A small-molecule ligand and the protein it binds are described below.
Small molecule (SMILES): CC(=O)N[C@H]1[C@H](O[C@H]2[C@H](O)[C@@H](NC(C)=O)CO[C@@H]2CO)O[C@H](CO)[C@@H](O[C@@H]2O[C@H](CO)[C@@H](O)[C@H](O)[C@@H]2O)[C@@H]1O

Sequence of chain 1.A:
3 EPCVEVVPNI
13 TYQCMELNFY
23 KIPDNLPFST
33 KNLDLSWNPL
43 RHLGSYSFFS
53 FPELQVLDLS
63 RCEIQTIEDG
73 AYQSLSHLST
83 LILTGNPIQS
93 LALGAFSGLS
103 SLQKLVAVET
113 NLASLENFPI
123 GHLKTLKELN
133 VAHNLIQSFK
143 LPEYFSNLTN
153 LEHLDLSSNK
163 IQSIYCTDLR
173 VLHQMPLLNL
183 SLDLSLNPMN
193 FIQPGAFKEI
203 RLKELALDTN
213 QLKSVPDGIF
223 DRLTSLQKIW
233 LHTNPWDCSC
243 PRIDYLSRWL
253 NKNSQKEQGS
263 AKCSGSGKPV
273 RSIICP

Binding-site contacts:
Ligand atom C8 contacts residue ASN181 of chain 1.A at 4.1 Å.
Ligand atom C4 contacts residue ASN181 of chain 1.A at 4.2 Å.
Ligand atom C1 contacts residue LEU179 of chain 1.A at 3.3 Å (hydrophobic).
Ligand atom C1 contacts residue ASN181 of chain 1.A at 1.4 Å.
Ligand atom C3 contacts residue ASN181 of chain 1.A at 3.8 Å.
Ligand atom C8 contacts residue LEU179 of chain 1.A at 3.0 Å (hydrophobic).
Ligand atom C2 contacts residue ASN181 of chain 1.A at 2.4 Å.
Ligand atom C2 contacts residue LEU179 of chain 1.A at 3.9 Å (hydrophobic).
Ligand atom C7 contacts residue LEU179 of chain 1.A at 3.2 Å (hydrophobic).
Ligand atom O5 contacts residue ASN181 of chain 1.A at 2.4 Å (h-bond).
Ligand atom C5 contacts residue ASN181 of chain 1.A at 3.7 Å.
Ligand atom C5 contacts residue ARG203 of chain 1.A at 3.6 Å.
Ligand atom C1 contacts residue ARG203 of chain 1.A at 4.2 Å.
Ligand atom O6 contacts residue ARG203 of chain 1.A at 3.2 Å (salt-bridge).
Ligand atom C5 contacts residue LEU179 of chain 1.A at 4.1 Å (hydrophobic).
Ligand atom O5 contacts residue ARG203 of chain 1.A at 3.3 Å (salt-bridge).
Ligand atom O4 contacts residue LEU179 of chain 1.A at 3.6 Å.
Ligand atom N2 contacts residue LEU179 of chain 1.A at 3.3 Å (h-bond).
Ligand atom C6 contacts residue ARG203 of chain 1.A at 3.0 Å.
Ligand atom O7 contacts residue LEU179 of chain 1.A at 3.9 Å.
Ligand atom C7 contacts residue ASN181 of chain 1.A at 2.9 Å.
Ligand atom N2 contacts residue ASN181 of chain 1.A at 3.0 Å (h-bond).
Ligand atom O7 contacts residue ASN181 of chain 1.A at 2.5 Å (h-bond).
Ligand atom C4 contacts residue LEU179 of chain 1.A at 4.1 Å (hydrophobic).
Ligand atom O5 contacts residue LEU179 of chain 1.A at 4.4 Å.
Ligand atom C3 contacts residue LEU179 of chain 1.A at 4.0 Å (hydrophobic).